Sequence of chain 1.B:
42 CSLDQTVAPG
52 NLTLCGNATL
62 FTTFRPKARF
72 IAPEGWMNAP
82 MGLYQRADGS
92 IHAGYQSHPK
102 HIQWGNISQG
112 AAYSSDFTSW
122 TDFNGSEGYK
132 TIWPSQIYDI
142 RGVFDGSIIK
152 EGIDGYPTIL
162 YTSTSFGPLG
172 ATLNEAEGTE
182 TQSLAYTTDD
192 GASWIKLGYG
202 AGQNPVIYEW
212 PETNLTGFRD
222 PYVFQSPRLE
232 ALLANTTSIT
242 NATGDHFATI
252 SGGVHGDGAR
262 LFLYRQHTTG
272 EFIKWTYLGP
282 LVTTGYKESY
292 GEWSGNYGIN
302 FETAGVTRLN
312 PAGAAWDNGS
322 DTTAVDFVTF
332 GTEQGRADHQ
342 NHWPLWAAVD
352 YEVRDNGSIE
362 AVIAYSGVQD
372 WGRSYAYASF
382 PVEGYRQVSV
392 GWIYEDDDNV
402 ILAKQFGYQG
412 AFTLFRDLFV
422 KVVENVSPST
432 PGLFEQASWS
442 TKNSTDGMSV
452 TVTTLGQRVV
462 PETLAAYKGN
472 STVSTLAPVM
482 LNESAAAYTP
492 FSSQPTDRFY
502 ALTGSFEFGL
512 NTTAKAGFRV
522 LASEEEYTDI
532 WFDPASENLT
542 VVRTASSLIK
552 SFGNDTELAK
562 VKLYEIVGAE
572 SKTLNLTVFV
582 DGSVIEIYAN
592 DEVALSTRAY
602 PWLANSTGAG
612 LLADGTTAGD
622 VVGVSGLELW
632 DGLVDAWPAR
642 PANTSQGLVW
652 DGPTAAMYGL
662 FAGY

This small molecule binds to this protein.
Small molecule (SMILES): CC(=O)N[C@H]1[C@H](O[C@H]2[C@H](O)[C@@H](NC(C)=O)CO[C@@H]2CO)O[C@H](CO)[C@@H](O[C@@H]2O[C@H](CO[C@H]3O[C@H](CO)[C@@H](O)[C@H](O[C@H]4O[C@H](CO)[C@@H](O)[C@H](O)[C@@H]4O)[C@@H]3O)[C@@H](O)[C@H](O[C@H]3O[C@H](CO)[C@@H](O)[C@H](O)[C@@H]3O)[C@@H]2O)[C@@H]1O

Sequence of chain 2.B:
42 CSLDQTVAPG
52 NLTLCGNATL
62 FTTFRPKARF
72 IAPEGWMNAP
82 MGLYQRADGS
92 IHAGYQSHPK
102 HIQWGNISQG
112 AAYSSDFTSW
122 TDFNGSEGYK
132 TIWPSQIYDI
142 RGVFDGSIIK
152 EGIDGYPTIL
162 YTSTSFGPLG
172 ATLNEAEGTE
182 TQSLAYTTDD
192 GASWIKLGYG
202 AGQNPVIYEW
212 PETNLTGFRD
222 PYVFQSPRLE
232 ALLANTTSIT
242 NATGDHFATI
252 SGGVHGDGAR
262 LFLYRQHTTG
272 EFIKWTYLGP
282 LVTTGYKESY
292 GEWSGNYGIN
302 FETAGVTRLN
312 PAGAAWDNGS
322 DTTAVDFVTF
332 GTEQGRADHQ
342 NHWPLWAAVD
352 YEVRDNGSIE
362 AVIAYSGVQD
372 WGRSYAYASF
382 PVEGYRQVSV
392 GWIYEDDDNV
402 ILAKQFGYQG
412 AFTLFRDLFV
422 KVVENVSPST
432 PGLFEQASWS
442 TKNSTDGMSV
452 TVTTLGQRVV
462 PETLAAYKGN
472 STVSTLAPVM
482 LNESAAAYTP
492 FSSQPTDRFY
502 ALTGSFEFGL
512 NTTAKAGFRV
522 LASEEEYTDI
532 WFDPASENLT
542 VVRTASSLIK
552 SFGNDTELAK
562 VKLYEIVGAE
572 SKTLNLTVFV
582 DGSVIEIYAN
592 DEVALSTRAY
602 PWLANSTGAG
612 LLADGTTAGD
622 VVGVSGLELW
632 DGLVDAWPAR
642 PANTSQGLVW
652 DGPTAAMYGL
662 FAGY

Binding-site contacts:
Ligand atom O6 contacts residue LYS405 of chain 1.B at 3.2 Å (salt-bridge).
Ligand atom O5 contacts residue ASN58 of chain 1.B at 2.3 Å (h-bond).
Ligand atom C7 contacts residue ASN58 of chain 1.B at 3.5 Å.
Ligand atom C6 contacts residue PRO654 of chain 1.B at 3.6 Å (hydrophobic).
Ligand atom C4 contacts residue GLY203 of chain 2.B at 3.5 Å.
Ligand atom O6 contacts residue TYR209 of chain 2.B at 2.7 Å (h-bond).
Ligand atom C5 contacts residue TRP651 of chain 1.B at 3.8 Å (hydrophobic).
Ligand atom O4 contacts residue GLY203 of chain 2.B at 4.0 Å.
Ligand atom O6 contacts residue PRO654 of chain 1.B at 3.1 Å.
Ligand atom C1 contacts residue ASN58 of chain 1.B at 1.4 Å.
Ligand atom O4 contacts residue TRP651 of chain 1.B at 3.7 Å.
Ligand atom O5 contacts residue ALA202 of chain 2.B at 3.7 Å.
Ligand atom C6 contacts residue LEU649 of chain 1.B at 3.9 Å (hydrophobic).
Ligand atom O7 contacts residue ASN58 of chain 1.B at 3.7 Å.
Ligand atom C4 contacts residue LEU649 of chain 1.B at 3.8 Å (hydrophobic).
Ligand atom O5 contacts residue TRP651 of chain 1.B at 3.4 Å.
Ligand atom O3 contacts residue TRP651 of chain 1.B at 3.4 Å.
Ligand atom O7 contacts residue ALA202 of chain 2.B at 4.0 Å.
Ligand atom O3 contacts residue GLY203 of chain 2.B at 3.9 Å.
Ligand atom C4 contacts residue TRP651 of chain 1.B at 3.9 Å (hydrophobic).
Ligand atom C2 contacts residue ASN58 of chain 1.B at 2.4 Å.
Ligand atom C6 contacts residue TRP651 of chain 1.B at 4.0 Å (hydrophobic).
Ligand atom C2 contacts residue TRP651 of chain 1.B at 3.9 Å (hydrophobic).
Ligand atom O5 contacts residue LEU649 of chain 1.B at 3.5 Å.
Ligand atom O6 contacts residue VAL650 of chain 1.B at 3.9 Å.
Ligand atom C6 contacts residue ALA202 of chain 2.B at 3.8 Å (hydrophobic).
Ligand atom N2 contacts residue ASN58 of chain 1.B at 2.9 Å (h-bond).
Ligand atom O2 contacts residue ALA202 of chain 2.B at 3.6 Å.
Ligand atom C6 contacts residue TRP651 of chain 1.B at 3.9 Å (hydrophobic).
Ligand atom C5 contacts residue ASN58 of chain 1.B at 3.6 Å.
Ligand atom O5 contacts residue LYS405 of chain 1.B at 4.0 Å.
Ligand atom C6 contacts residue GLY203 of chain 2.B at 3.9 Å.
Ligand atom O5 contacts residue TRP651 of chain 1.B at 3.4 Å.
Ligand atom O6 contacts residue TRP651 of chain 1.B at 3.8 Å.
Ligand atom C3 contacts residue ASN58 of chain 1.B at 3.8 Å.
Ligand atom C6 contacts residue TYR209 of chain 2.B at 3.8 Å (hydrophobic).
Ligand atom C3 contacts residue TRP651 of chain 1.B at 4.0 Å (hydrophobic).
Ligand atom C6 contacts residue VAL650 of chain 1.B at 3.5 Å (hydrophobic).
Ligand atom C1 contacts residue TRP651 of chain 1.B at 3.9 Å (hydrophobic).
Ligand atom O6 contacts residue TYR665 of chain 1.B at 3.7 Å.